The protein below binds the small molecule below.
Small molecule (SMILES): O=C([O-])C(=O)[O-]

Binding-site contacts:
Ligand atom O4 contacts residue MG1 of chain 1.P at 2.0 Å.
Ligand atom O3 contacts residue GLU188 of chain 1.B at 3.0 Å (salt-bridge).
Ligand atom C2 contacts residue ALA209 of chain 1.B at 3.8 Å (hydrophobic).
Ligand atom C1 contacts residue GLU188 of chain 1.B at 3.7 Å.
Ligand atom C1 contacts residue ALA209 of chain 1.B at 3.6 Å (hydrophobic).
Ligand atom C2 contacts residue MG1 of chain 1.P at 2.8 Å.
Ligand atom C1 contacts residue ASP212 of chain 1.B at 3.8 Å.
Ligand atom C1 contacts residue THR244 of chain 1.B at 3.5 Å.
Ligand atom C2 contacts residue GLU188 of chain 1.B at 3.8 Å.
Ligand atom O2 contacts residue ARG87 of chain 1.B at 3.9 Å.
Ligand atom C2 contacts residue LYS186 of chain 1.B at 3.7 Å.
Ligand atom C1 contacts residue ARG210 of chain 1.B at 4.3 Å.
Ligand atom O4 contacts residue GLU188 of chain 1.B at 3.1 Å (salt-bridge).
Ligand atom O1 contacts residue ALA209 of chain 1.B at 3.4 Å.
Ligand atom O4 contacts residue LYS186 of chain 1.B at 2.8 Å (salt-bridge).
Ligand atom O4 contacts residue ASP212 of chain 1.B at 4.2 Å.
Ligand atom O2 contacts residue THR244 of chain 1.B at 3.4 Å (h-bond).
Ligand atom C1 contacts residue MG1 of chain 1.P at 2.9 Å.
Ligand atom O2 contacts residue MG1 of chain 1.P at 4.0 Å.
Ligand atom O2 contacts residue MET276 of chain 1.B at 4.2 Å.
Ligand atom O2 contacts residue ALA209 of chain 1.B at 4.3 Å.
Ligand atom O3 contacts residue ASP212 of chain 1.B at 2.8 Å (salt-bridge).
Ligand atom C2 contacts residue THR244 of chain 1.B at 4.0 Å.
Ligand atom O3 contacts residue MG1 of chain 1.P at 2.3 Å.
Ligand atom O3 contacts residue GLY211 of chain 1.B at 3.6 Å.
Ligand atom O1 contacts residue THR244 of chain 1.B at 2.5 Å (h-bond).
Ligand atom C1 contacts residue GLY211 of chain 1.B at 3.6 Å.
Ligand atom O2 contacts residue MET207 of chain 1.B at 4.3 Å.
Ligand atom O1 contacts residue GLY211 of chain 1.B at 2.8 Å (h-bond).
Ligand atom O1 contacts residue ARG210 of chain 1.B at 3.5 Å (salt-bridge).
Ligand atom O1 contacts residue MG1 of chain 1.P at 4.1 Å.
Ligand atom O1 contacts residue ASP212 of chain 1.B at 4.0 Å.
Ligand atom O3 contacts residue ALA209 of chain 1.B at 3.7 Å.
Ligand atom O4 contacts residue ALA209 of chain 1.B at 4.0 Å.
Ligand atom O2 contacts residue LYS186 of chain 1.B at 3.8 Å.

Sequence of chain 1.B:
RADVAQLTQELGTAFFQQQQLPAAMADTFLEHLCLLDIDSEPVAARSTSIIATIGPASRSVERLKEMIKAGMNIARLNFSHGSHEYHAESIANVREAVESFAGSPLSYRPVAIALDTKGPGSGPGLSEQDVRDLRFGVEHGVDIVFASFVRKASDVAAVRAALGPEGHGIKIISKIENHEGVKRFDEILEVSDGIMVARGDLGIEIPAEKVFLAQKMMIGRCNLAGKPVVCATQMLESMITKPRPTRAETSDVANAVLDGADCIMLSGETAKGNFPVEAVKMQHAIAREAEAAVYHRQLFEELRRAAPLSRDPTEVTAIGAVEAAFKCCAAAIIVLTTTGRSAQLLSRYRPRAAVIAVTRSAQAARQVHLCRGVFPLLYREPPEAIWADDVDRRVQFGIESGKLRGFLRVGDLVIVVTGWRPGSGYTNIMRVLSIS